Binding-site contacts:
Ligand atom C11 contacts residue TYR86 of chain 2.D at 3.6 Å (hydrophobic).
Ligand atom C42 contacts residue TYR86 of chain 2.D at 3.2 Å (hydrophobic).
Ligand atom O12 contacts residue ARG89 of chain 1.D at 3.5 Å.
Ligand atom C40 contacts residue GLY93 of chain 1.D at 3.4 Å.
Ligand atom O3 contacts residue TYR86 of chain 2.D at 2.4 Å (h-bond).
Ligand atom C40 contacts residue LEU94 of chain 2.C at 3.4 Å (hydrophobic).
Ligand atom O2 contacts residue ILE60 of chain 2.D at 2.8 Å (h-bond).
Ligand atom C39 contacts residue GLY93 of chain 1.D at 3.4 Å.
Ligand atom C41 contacts residue PHE50 of chain 2.D at 3.4 Å (hydrophobic).
Ligand atom O10 contacts residue GLY93 of chain 2.C at 2.8 Å (h-bond).
Ligand atom N7 contacts residue TYR86 of chain 2.D at 3.7 Å.
Ligand atom O4 contacts residue TYR30 of chain 2.D at 3.1 Å.
Ligand atom O4 contacts residue ASP41 of chain 2.D at 3.3 Å (salt-bridge).
Ligand atom O6 contacts residue ASP41 of chain 2.D at 2.8 Å (salt-bridge).
Ligand atom C45 contacts residue ALA85 of chain 2.D at 3.3 Å (hydrophobic).
Ligand atom O4 contacts residue PHE103 of chain 2.D at 3.6 Å.
Ligand atom C8 contacts residue TYR86 of chain 2.D at 3.2 Å (hydrophobic).
Ligand atom C33 contacts residue PRO92 of chain 2.C at 3.6 Å (hydrophobic).
Ligand atom O2 contacts residue VAL59 of chain 2.D at 3.3 Å.
Ligand atom O3 contacts residue PHE103 of chain 2.D at 3.6 Å.
Ligand atom C35 contacts residue TYR86 of chain 2.D at 3.4 Å (hydrophobic).
Ligand atom O4 contacts residue PHE40 of chain 2.D at 3.2 Å.
Ligand atom C24 contacts residue GLY93 of chain 2.C at 3.5 Å.
Ligand atom C45 contacts residue TYR86 of chain 2.D at 3.6 Å (hydrophobic).
Ligand atom O5 contacts residue ASP41 of chain 2.D at 2.9 Å (salt-bridge).
Ligand atom C34 contacts residue GLY93 of chain 2.C at 3.4 Å.
Ligand atom C3 contacts residue TRP63 of chain 2.D at 3.7 Å (hydrophobic).
Ligand atom C27 contacts residue TYR86 of chain 2.D at 3.5 Å (hydrophobic).
Ligand atom C14 contacts residue ASP41 of chain 2.D at 3.3 Å.
Ligand atom O1 contacts residue TYR86 of chain 2.D at 3.4 Å (h-bond).
Ligand atom C44 contacts residue ARG46 of chain 2.D at 3.3 Å.
Ligand atom C1 contacts residue TYR86 of chain 2.D at 3.3 Å (hydrophobic).
Ligand atom C2 contacts residue TYR86 of chain 2.D at 3.4 Å (hydrophobic).
Ligand atom C23 contacts residue GLY93 of chain 2.C at 3.5 Å.
Ligand atom C10 contacts residue ASP41 of chain 2.D at 3.3 Å.
Ligand atom C5 contacts residue TYR30 of chain 2.D at 3.7 Å (hydrophobic).
Ligand atom O10 contacts residue GLN58 of chain 2.D at 3.5 Å (h-bond).
Ligand atom C36 contacts residue TYR30 of chain 2.D at 3.4 Å (hydrophobic).
Ligand atom C43 contacts residue TYR91 of chain 2.D at 3.3 Å (hydrophobic).
Ligand atom O5 contacts residue TYR30 of chain 2.D at 3.6 Å (h-bond).

A small-molecule ligand and the protein it binds are described below.
Small molecule (SMILES): C=CC[C@@H]1/C=C(\C)C[C@H](C)C[C@H](OC)[C@H]2O[C@@](O)(C(=O)C(=O)N3CCCC[C@H]3C(=O)O[C@H](/C(C)=C/[C@@H]3CC[C@@H](O)[C@H](OC)C3)[C@H](C)[C@@H](O)CC1=O)[C@H](C)C[C@@H]2OC

Sequence of chain 1.D:
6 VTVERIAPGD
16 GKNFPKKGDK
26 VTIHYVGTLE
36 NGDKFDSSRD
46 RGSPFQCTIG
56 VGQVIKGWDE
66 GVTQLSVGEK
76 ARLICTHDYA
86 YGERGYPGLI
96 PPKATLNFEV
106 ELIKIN

Sequence of chain 2.D:
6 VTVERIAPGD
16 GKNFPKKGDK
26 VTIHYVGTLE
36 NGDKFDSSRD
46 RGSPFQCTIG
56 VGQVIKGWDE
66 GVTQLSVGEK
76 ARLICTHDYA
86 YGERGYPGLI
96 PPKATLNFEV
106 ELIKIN

Sequence of chain 2.C:
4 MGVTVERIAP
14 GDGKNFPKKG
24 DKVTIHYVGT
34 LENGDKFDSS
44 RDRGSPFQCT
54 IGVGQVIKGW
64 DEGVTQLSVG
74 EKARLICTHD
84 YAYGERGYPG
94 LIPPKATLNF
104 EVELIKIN